Binding-site contacts:
Ligand atom C1 contacts residue ASN340 of chain 1.G at 1.5 Å.
Ligand atom C4 contacts residue ASN340 of chain 1.G at 4.4 Å.
Ligand atom C7 contacts residue ASN340 of chain 1.G at 3.5 Å.
Ligand atom C2 contacts residue ASN340 of chain 1.G at 2.5 Å.
Ligand atom C3 contacts residue ASN340 of chain 1.G at 3.9 Å.
Ligand atom N2 contacts residue ASN340 of chain 1.G at 2.8 Å (h-bond).
Ligand atom C5 contacts residue ASN340 of chain 1.G at 3.9 Å.
Ligand atom O5 contacts residue ASN340 of chain 1.G at 2.5 Å (h-bond).
Ligand atom O7 contacts residue ASN340 of chain 1.G at 3.6 Å.
Ligand atom C8 contacts residue ALA337 of chain 1.G at 4.1 Å (hydrophobic).

Sequence of chain 1.G:
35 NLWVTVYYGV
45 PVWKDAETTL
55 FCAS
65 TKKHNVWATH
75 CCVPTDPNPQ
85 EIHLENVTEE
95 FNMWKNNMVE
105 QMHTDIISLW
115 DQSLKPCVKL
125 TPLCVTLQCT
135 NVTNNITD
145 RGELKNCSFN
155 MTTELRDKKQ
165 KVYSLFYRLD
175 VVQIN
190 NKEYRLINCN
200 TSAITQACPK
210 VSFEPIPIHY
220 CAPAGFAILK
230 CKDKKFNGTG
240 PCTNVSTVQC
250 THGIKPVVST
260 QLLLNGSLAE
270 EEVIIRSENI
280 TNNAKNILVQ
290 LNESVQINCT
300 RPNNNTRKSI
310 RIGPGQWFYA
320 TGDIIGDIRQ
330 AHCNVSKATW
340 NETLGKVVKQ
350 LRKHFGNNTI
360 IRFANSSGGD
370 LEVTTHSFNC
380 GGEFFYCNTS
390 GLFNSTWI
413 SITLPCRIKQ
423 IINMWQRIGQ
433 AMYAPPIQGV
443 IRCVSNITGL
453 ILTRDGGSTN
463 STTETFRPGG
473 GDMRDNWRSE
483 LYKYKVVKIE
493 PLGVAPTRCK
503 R

A small-molecule ligand and the protein it binds are described below.
Small molecule (SMILES): CC(=O)N[C@@H]1[C@@H](O)[C@H](O)[C@@H](CO)O[C@H]1O